Sequence of chain 1.B:
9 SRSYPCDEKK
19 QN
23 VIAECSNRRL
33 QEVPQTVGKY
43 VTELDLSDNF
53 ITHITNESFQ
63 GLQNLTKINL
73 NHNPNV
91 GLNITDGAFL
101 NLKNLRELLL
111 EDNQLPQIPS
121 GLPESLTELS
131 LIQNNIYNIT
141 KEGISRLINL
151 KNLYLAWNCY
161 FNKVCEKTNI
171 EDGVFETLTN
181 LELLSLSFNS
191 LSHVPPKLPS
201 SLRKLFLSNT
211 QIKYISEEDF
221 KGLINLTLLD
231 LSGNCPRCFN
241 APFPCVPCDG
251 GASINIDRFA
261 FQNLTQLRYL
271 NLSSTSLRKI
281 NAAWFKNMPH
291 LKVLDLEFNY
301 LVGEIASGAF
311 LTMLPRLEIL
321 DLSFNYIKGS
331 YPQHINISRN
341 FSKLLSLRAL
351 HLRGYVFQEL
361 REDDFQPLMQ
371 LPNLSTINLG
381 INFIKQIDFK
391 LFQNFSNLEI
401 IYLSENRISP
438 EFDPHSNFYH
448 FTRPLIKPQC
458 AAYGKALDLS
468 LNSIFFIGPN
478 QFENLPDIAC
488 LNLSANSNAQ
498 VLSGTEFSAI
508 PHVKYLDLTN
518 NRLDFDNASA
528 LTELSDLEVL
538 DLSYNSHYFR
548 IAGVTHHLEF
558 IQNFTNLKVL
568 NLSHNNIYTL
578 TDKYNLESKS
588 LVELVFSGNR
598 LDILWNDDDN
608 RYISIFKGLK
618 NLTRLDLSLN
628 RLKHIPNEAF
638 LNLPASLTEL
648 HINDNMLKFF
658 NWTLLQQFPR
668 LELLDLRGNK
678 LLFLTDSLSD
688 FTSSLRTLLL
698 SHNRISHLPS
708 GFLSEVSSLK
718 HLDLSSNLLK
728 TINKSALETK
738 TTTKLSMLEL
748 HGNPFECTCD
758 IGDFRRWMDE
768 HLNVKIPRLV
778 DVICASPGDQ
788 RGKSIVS

This protein binds this small molecule.
Small molecule (SMILES): CC(=O)N[C@H]1[C@H](O[C@H]2[C@H](O)[C@@H](NC(C)=O)CO[C@@H]2CO)O[C@H](CO)[C@@H](O[C@@H]2O[C@H](CO)[C@@H](O)[C@H](O[C@H]3O[C@H](CO)[C@@H](O)[C@H](O)[C@@H]3O)[C@@H]2O)[C@@H]1O

Binding-site contacts:
Ligand atom N2 contacts residue SER232 of chain 1.B at 3.9 Å.
Ligand atom O4 contacts residue HIS442 of chain 1.B at 3.8 Å.
Ligand atom C8 contacts residue ASP230 of chain 1.B at 3.6 Å.
Ligand atom O6 contacts residue ASN444 of chain 1.B at 3.6 Å (h-bond).
Ligand atom C8 contacts residue TYR269 of chain 1.B at 3.6 Å (hydrophobic).
Ligand atom C5 contacts residue ASN271 of chain 1.B at 3.6 Å.
Ligand atom C7 contacts residue ASN271 of chain 1.B at 3.8 Å.
Ligand atom C8 contacts residue SER208 of chain 1.B at 3.3 Å.
Ligand atom O5 contacts residue ASN271 of chain 1.B at 2.3 Å (h-bond).
Ligand atom C7 contacts residue PHE445 of chain 1.B at 3.9 Å (hydrophobic).
Ligand atom C2 contacts residue ASP230 of chain 1.B at 3.8 Å.
Ligand atom C1 contacts residue ASP230 of chain 1.B at 3.9 Å.
Ligand atom C6 contacts residue HIS442 of chain 1.B at 3.3 Å.
Ligand atom C8 contacts residue SER232 of chain 1.B at 3.5 Å.
Ligand atom O7 contacts residue PHE445 of chain 1.B at 2.8 Å (h-bond).
Ligand atom C7 contacts residue ASP230 of chain 1.B at 3.7 Å.
Ligand atom N2 contacts residue ASN271 of chain 1.B at 3.0 Å (h-bond).
Ligand atom O6 contacts residue SER443 of chain 1.B at 3.8 Å.
Ligand atom O7 contacts residue ASN444 of chain 1.B at 3.5 Å.
Ligand atom C8 contacts residue PHE445 of chain 1.B at 3.6 Å (hydrophobic).
Ligand atom O7 contacts residue LEU228 of chain 1.B at 3.6 Å.
Ligand atom C4 contacts residue ASN444 of chain 1.B at 3.9 Å.
Ligand atom O6 contacts residue TYR269 of chain 1.B at 3.9 Å.
Ligand atom O6 contacts residue HIS442 of chain 1.B at 3.2 Å (h-bond).
Ligand atom O6 contacts residue SER443 of chain 1.B at 3.0 Å (h-bond).
Ligand atom C2 contacts residue HIS442 of chain 1.B at 3.4 Å.
Ligand atom C2 contacts residue ASN444 of chain 1.B at 3.6 Å.
Ligand atom C1 contacts residue HIS442 of chain 1.B at 3.8 Å.
Ligand atom C7 contacts residue LEU228 of chain 1.B at 3.6 Å (hydrophobic).
Ligand atom C3 contacts residue ASN271 of chain 1.B at 3.8 Å.
Ligand atom C1 contacts residue ASN271 of chain 1.B at 1.4 Å.
Ligand atom O7 contacts residue TYR446 of chain 1.B at 3.7 Å.
Ligand atom C7 contacts residue LYS204 of chain 1.B at 3.9 Å.
Ligand atom N2 contacts residue ASP230 of chain 1.B at 2.9 Å (salt-bridge).
Ligand atom O3 contacts residue ASN444 of chain 1.B at 3.9 Å.
Ligand atom O7 contacts residue LYS204 of chain 1.B at 3.0 Å (salt-bridge).
Ligand atom C2 contacts residue ASN271 of chain 1.B at 2.5 Å.
Ligand atom O4 contacts residue PHE206 of chain 1.B at 3.6 Å.
Ligand atom O5 contacts residue HIS442 of chain 1.B at 3.8 Å.
Ligand atom O6 contacts residue ASP440 of chain 1.B at 3.0 Å (salt-bridge).